Sequence of chain 15.E:
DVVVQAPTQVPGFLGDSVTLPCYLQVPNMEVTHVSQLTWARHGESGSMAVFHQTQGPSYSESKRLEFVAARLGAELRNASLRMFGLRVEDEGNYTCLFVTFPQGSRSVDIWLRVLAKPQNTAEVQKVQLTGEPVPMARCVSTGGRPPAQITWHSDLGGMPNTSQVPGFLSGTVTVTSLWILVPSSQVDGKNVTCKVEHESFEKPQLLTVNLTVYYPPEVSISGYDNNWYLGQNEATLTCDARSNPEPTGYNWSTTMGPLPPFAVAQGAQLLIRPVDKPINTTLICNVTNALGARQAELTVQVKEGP

A protein and the small-molecule ligand that binds it are described below.
Small molecule (SMILES): CC(=O)N[C@H]1[C@H](O[C@H]2[C@H](O)[C@@H](NC(C)=O)CO[C@@H]2CO)O[C@H](CO)[C@@H](O[C@@H]2O[C@H](CO)[C@@H](O)[C@H](O)[C@@H]2O)[C@@H]1O

Binding-site contacts:
Ligand atom C4 contacts residue ASN105 of chain 15.E at 4.3 Å.
Ligand atom C8 contacts residue TYR50 of chain 15.E at 4.1 Å (hydrophobic).
Ligand atom N2 contacts residue ASN105 of chain 15.E at 2.9 Å (h-bond).
Ligand atom O7 contacts residue ASN105 of chain 15.E at 4.0 Å.
Ligand atom C1 contacts residue ASN105 of chain 15.E at 1.4 Å.
Ligand atom O6 contacts residue VAL95 of chain 15.E at 2.9 Å (h-bond).
Ligand atom O5 contacts residue VAL95 of chain 15.E at 4.5 Å.
Ligand atom O5 contacts residue ALA96 of chain 15.E at 4.5 Å.
Ligand atom C2 contacts residue ASN105 of chain 15.E at 2.5 Å.
Ligand atom C8 contacts residue PRO48 of chain 15.E at 4.4 Å (hydrophobic).
Ligand atom C7 contacts residue ASN105 of chain 15.E at 3.6 Å.
Ligand atom O5 contacts residue ASN105 of chain 15.E at 2.4 Å (h-bond).
Ligand atom C6 contacts residue VAL95 of chain 15.E at 3.6 Å (hydrophobic).
Ligand atom C5 contacts residue VAL95 of chain 15.E at 4.5 Å (hydrophobic).
Ligand atom O6 contacts residue ALA96 of chain 15.E at 4.3 Å.
Ligand atom C5 contacts residue ASN105 of chain 15.E at 3.6 Å.
Ligand atom C3 contacts residue ASN105 of chain 15.E at 3.8 Å.